This small molecule binds to this protein.
Small molecule (SMILES): Cc1cn([C@H]2C[C@H](O[P](=O)(O)OC[C@H]3O[C@@H](n4cnc5c(N)ncnc54)C[C@@H]3O[P](=O)(O)OC[C@H]3O[C@@H](n4ccc(N)nc4=O)C[C@@H]3O)[C@@H](CO[P](=O)(O)O[C@H]3C[C@H](n4cnc5c(=O)nc(N)[nH]c54)O[C@@H]3CO[P](=O)(O)O[C@H]3C[C@H](n4cnc5c(N)ncnc54)O[C@@H]3CO[P](=O)(O)O[C@H]3C[C@H](n4ccc(N)nc4=O)O[C@@H]3CO)O2)c(=O)[nH]c1=O

Binding-site contacts:
Ligand atom P contacts residue TRP99 of chain 1.M at 3.8 Å.
Ligand atom O3' contacts residue PHE263 of chain 1.M at 3.8 Å.
Ligand atom O3' contacts residue TRP99 of chain 1.M at 3.2 Å.
Ligand atom C4' contacts residue GLY100 of chain 1.M at 3.6 Å.
Ligand atom OP1 contacts residue TRP99 of chain 1.M at 3.2 Å (h-bond).
Ligand atom O3' contacts residue LYS229 of chain 1.M at 2.9 Å (salt-bridge).
Ligand atom C3' contacts residue LYS104 of chain 1.M at 3.8 Å.
Ligand atom OP1 contacts residue TRP99 of chain 1.M at 3.8 Å.
Ligand atom P contacts residue GLY102 of chain 1.M at 3.5 Å.
Ligand atom N4 contacts residue 1RZ1 of chain 1.NA at 3.5 Å (h-bond).
Ligand atom OP1 contacts residue ILE98 of chain 1.M at 3.6 Å (h-bond).
Ligand atom C5' contacts residue TRP99 of chain 1.M at 3.8 Å (hydrophobic).
Ligand atom OP1 contacts residue GLY100 of chain 1.M at 2.8 Å (h-bond).
Ligand atom OP1 contacts residue ARG245 of chain 1.M at 2.8 Å (salt-bridge).
Ligand atom OP1 contacts residue ALA101 of chain 1.M at 3.8 Å.
Ligand atom P contacts residue LYS104 of chain 1.M at 3.8 Å.
Ligand atom OP2 contacts residue THR103 of chain 1.M at 3.4 Å (h-bond).
Ligand atom C5 contacts residue 1RZ1 of chain 1.NA at 3.7 Å.
Ligand atom OP1 contacts residue CA1 of chain 1.QA at 2.4 Å.
Ligand atom OP2 contacts residue GLY102 of chain 1.M at 3.7 Å.
Ligand atom C4' contacts residue TRP99 of chain 1.M at 3.5 Å (hydrophobic).
Ligand atom O3' contacts residue GLY100 of chain 1.M at 3.4 Å.
Ligand atom OP1 contacts residue LYS104 of chain 1.M at 3.7 Å.
Ligand atom C5' contacts residue GLY102 of chain 1.M at 3.6 Å.
Ligand atom OP1 contacts residue GLY102 of chain 1.M at 2.7 Å (h-bond).
Ligand atom C4' contacts residue LYS229 of chain 1.M at 3.7 Å.
Ligand atom P contacts residue CA1 of chain 1.QA at 3.5 Å.
Ligand atom OP1 contacts residue ALA101 of chain 1.M at 3.4 Å (h-bond).
Ligand atom O3' contacts residue ALA101 of chain 1.M at 3.7 Å.
Ligand atom O3' contacts residue LYS104 of chain 1.M at 3.7 Å.
Ligand atom C3' contacts residue LYS229 of chain 1.M at 3.8 Å.
Ligand atom C5' contacts residue GLY100 of chain 1.M at 3.5 Å.
Ligand atom OP2 contacts residue LYS104 of chain 1.M at 3.1 Å (salt-bridge).
Ligand atom OP1 contacts residue LYS104 of chain 1.M at 3.7 Å.
Ligand atom OP1 contacts residue THR103 of chain 1.M at 3.8 Å.
Ligand atom OP1 contacts residue THR105 of chain 1.M at 2.7 Å (h-bond).
Ligand atom O5' contacts residue GLY102 of chain 1.M at 3.2 Å (h-bond).
Ligand atom OP2 contacts residue CA1 of chain 1.QA at 3.7 Å.
Ligand atom C2' contacts residue 1RZ1 of chain 1.NA at 3.7 Å.
Ligand atom O2 contacts residue TYR262 of chain 1.M at 3.8 Å.

Sequence of chain 1.M:
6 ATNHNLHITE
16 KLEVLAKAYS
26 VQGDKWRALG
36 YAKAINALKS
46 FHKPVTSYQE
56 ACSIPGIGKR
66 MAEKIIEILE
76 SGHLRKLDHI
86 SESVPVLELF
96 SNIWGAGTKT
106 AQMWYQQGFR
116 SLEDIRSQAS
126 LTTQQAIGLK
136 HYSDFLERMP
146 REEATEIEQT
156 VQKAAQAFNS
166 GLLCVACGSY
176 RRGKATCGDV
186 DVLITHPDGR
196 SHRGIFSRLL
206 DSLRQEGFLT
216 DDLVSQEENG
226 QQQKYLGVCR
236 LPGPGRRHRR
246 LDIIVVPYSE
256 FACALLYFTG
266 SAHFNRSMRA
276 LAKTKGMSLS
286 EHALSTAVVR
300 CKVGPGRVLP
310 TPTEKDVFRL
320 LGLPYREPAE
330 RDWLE